Sequence of chain 1.B:
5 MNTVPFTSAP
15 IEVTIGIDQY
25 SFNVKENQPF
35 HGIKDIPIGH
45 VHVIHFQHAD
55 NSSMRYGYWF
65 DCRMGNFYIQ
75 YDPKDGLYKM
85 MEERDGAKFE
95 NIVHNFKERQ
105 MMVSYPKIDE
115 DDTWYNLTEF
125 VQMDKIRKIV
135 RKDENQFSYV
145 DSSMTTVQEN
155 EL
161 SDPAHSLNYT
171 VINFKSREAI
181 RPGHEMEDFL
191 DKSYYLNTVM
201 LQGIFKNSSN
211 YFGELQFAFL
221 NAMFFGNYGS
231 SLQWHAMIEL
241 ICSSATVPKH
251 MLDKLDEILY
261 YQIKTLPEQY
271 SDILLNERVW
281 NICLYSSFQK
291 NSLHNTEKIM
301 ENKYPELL

Binding-site contacts:
Ligand atom C1 contacts residue ILE96 of chain 1.B at 4.5 Å (hydrophobic).
Ligand atom C8 contacts residue TYR72 of chain 1.B at 4.0 Å (hydrophobic).
Ligand atom C5 contacts residue THR11 of chain 1.B at 4.0 Å.
Ligand atom O contacts residue TYR72 of chain 1.B at 3.5 Å.
Ligand atom C contacts residue GLU87 of chain 1.B at 4.1 Å.
Ligand atom C2 contacts residue LYS92 of chain 1.B at 4.4 Å.
Ligand atom C contacts residue TYR72 of chain 1.B at 3.5 Å (hydrophobic).
Ligand atom C7 contacts residue TYR72 of chain 1.B at 3.4 Å (hydrophobic).
Ligand atom C contacts residue PRO9 of chain 1.B at 4.3 Å (hydrophobic).
Ligand atom C7 contacts residue THR11 of chain 1.B at 3.4 Å.
Ligand atom C contacts residue ILE96 of chain 1.B at 4.2 Å (hydrophobic).
Ligand atom N contacts residue GLN74 of chain 1.B at 2.6 Å (h-bond).
Ligand atom C7 contacts residue PHE10 of chain 1.B at 3.5 Å (hydrophobic).
Ligand atom C1 contacts residue TYR72 of chain 1.B at 3.6 Å (hydrophobic).
Ligand atom N contacts residue THR11 of chain 1.B at 3.2 Å.
Ligand atom C6 contacts residue ILE96 of chain 1.B at 4.3 Å (hydrophobic).
Ligand atom O contacts residue PRO9 of chain 1.B at 3.9 Å.
Ligand atom C6 contacts residue TYR72 of chain 1.B at 3.4 Å (hydrophobic).
Ligand atom C3 contacts residue TYR72 of chain 1.B at 3.4 Å (hydrophobic).
Ligand atom C7 contacts residue PRO9 of chain 1.B at 3.8 Å (hydrophobic).
Ligand atom O contacts residue ILE96 of chain 1.B at 3.8 Å.
Ligand atom C3 contacts residue GLU87 of chain 1.B at 3.9 Å.
Ligand atom C8 contacts residue GLN74 of chain 1.B at 3.7 Å.
Ligand atom C3 contacts residue LYS92 of chain 1.B at 3.8 Å.
Ligand atom C2 contacts residue GLU87 of chain 1.B at 3.4 Å.
Ligand atom C2 contacts residue TYR72 of chain 1.B at 3.4 Å (hydrophobic).
Ligand atom C contacts residue PHE93 of chain 1.B at 3.7 Å (hydrophobic).
Ligand atom C4 contacts residue TYR72 of chain 1.B at 3.6 Å (hydrophobic).
Ligand atom N contacts residue TYR72 of chain 1.B at 4.3 Å.
Ligand atom C4 contacts residue GLN74 of chain 1.B at 4.4 Å.
Ligand atom C5 contacts residue TYR72 of chain 1.B at 3.5 Å (hydrophobic).
Ligand atom C7 contacts residue PHE100 of chain 1.B at 4.5 Å (hydrophobic).

This small molecule binds to this protein.
Small molecule (SMILES): COc1cc(CN)ccc1C